Binding-site contacts:
Ligand atom O4 contacts residue HIS172 of chain 2.A at 4.0 Å.
Ligand atom C5 contacts residue HIS172 of chain 2.A at 4.1 Å.
Ligand atom C5 contacts residue GLU242 of chain 2.A at 4.1 Å.
Ligand atom C6 contacts residue TRP239 of chain 2.A at 3.4 Å (hydrophobic).
Ligand atom C6 contacts residue PHE175 of chain 2.A at 4.2 Å (hydrophobic).
Ligand atom C6 contacts residue HIS172 of chain 2.A at 4.2 Å.
Ligand atom O6 contacts residue TYR203 of chain 2.A at 4.5 Å.
Ligand atom O6 contacts residue TRP239 of chain 2.A at 3.3 Å (h-bond).
Ligand atom C3 contacts residue TRP239 of chain 2.A at 3.6 Å (hydrophobic).
Ligand atom O1 contacts residue LEU268 of chain 2.A at 4.2 Å.
Ligand atom C4 contacts residue SER174 of chain 2.A at 4.4 Å.
Ligand atom O6 contacts residue THR184 of chain 2.A at 2.7 Å (h-bond).
Ligand atom C2 contacts residue MET205 of chain 2.A at 4.0 Å (hydrophobic).
Ligand atom C4 contacts residue HIS172 of chain 2.A at 4.0 Å.
Ligand atom C6 contacts residue GLU242 of chain 2.A at 3.6 Å.
Ligand atom O4 contacts residue GLU242 of chain 2.A at 2.7 Å (salt-bridge).
Ligand atom O1 contacts residue SER174 of chain 2.A at 3.1 Å (h-bond).
Ligand atom O4 contacts residue MET205 of chain 2.A at 3.8 Å.
Ligand atom C5 contacts residue TRP239 of chain 2.A at 3.5 Å (hydrophobic).
Ligand atom O3 contacts residue TRP239 of chain 2.A at 4.3 Å.
Ligand atom O3 contacts residue PHE175 of chain 2.A at 3.7 Å.
Ligand atom O4 contacts residue HIS172 of chain 2.A at 2.9 Å.
Ligand atom O5 contacts residue PHE175 of chain 2.A at 4.3 Å.
Ligand atom O5 contacts residue HIS172 of chain 2.A at 3.4 Å.
Ligand atom C6 contacts residue TYR203 of chain 2.A at 3.8 Å (hydrophobic).
Ligand atom O6 contacts residue PHE175 of chain 2.A at 3.4 Å.
Ligand atom O2 contacts residue SER174 of chain 2.A at 4.5 Å.
Ligand atom C4 contacts residue GLU242 of chain 2.A at 3.4 Å.
Ligand atom C3 contacts residue PHE175 of chain 2.A at 4.4 Å (hydrophobic).
Ligand atom C4 contacts residue TRP239 of chain 2.A at 3.5 Å (hydrophobic).
Ligand atom C6 contacts residue THR184 of chain 2.A at 3.3 Å.
Ligand atom O4 contacts residue SER174 of chain 2.A at 4.4 Å.
Ligand atom C5 contacts residue SER174 of chain 2.A at 4.1 Å.
Ligand atom C1 contacts residue HIS172 of chain 2.A at 4.1 Å.
Ligand atom C1 contacts residue SER174 of chain 2.A at 4.3 Å.
Ligand atom C2 contacts residue HIS172 of chain 2.A at 4.1 Å.
Ligand atom O3 contacts residue MET205 of chain 2.A at 4.0 Å.
Ligand atom O2 contacts residue PHE175 of chain 2.A at 4.1 Å.
Ligand atom C3 contacts residue SER174 of chain 2.A at 3.9 Å.

Sequence of chain 2.A:
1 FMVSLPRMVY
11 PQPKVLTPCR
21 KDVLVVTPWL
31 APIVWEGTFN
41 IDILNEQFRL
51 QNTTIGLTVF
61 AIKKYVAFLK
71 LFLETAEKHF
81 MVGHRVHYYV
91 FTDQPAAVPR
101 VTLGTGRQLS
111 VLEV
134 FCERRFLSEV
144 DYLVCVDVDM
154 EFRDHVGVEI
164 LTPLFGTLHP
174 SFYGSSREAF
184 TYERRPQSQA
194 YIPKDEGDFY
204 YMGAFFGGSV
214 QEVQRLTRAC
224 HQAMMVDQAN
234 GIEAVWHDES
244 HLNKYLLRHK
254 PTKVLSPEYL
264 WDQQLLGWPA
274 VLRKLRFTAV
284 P

This protein binds this small molecule.
Small molecule (SMILES): OC[C@H]1O[C@@H](O[C@H]2[C@H](O)[C@@H](O)[C@@H](O)O[C@@H]2CO)[C@H](O)[C@@H](O)[C@H]1O